Binding-site contacts:
Ligand atom C9 contacts residue MET159 of chain 1.B at 3.6 Å (hydrophobic).
Ligand atom C10 contacts residue MET159 of chain 1.B at 3.1 Å (hydrophobic).
Ligand atom C12 contacts residue ALA196 of chain 1.B at 4.0 Å (hydrophobic).
Ligand atom C9 contacts residue GLY93 of chain 1.B at 3.5 Å.
Ligand atom C16 contacts residue TYR146 of chain 1.B at 3.9 Å (hydrophobic).
Ligand atom C14 contacts residue NAD1 of chain 1.F at 3.6 Å.
Ligand atom C4 contacts residue NAD1 of chain 1.F at 3.7 Å.
Ligand atom C9 contacts residue NAD1 of chain 1.F at 3.5 Å.
Ligand atom C16 contacts residue ILE206 of chain 1.B at 3.7 Å (hydrophobic).
Ligand atom C3 contacts residue ALA197 of chain 1.B at 4.0 Å (hydrophobic).
Ligand atom C10 contacts residue PHE94 of chain 1.B at 3.2 Å (hydrophobic).
Ligand atom C8 contacts residue ALA196 of chain 1.B at 3.8 Å (hydrophobic).
Ligand atom C4 contacts residue ALA196 of chain 1.B at 4.2 Å (hydrophobic).
Ligand atom C9 contacts residue PHE94 of chain 1.B at 3.9 Å (hydrophobic).
Ligand atom O17 contacts residue NAD1 of chain 1.F at 3.0 Å (h-bond).
Ligand atom C14 contacts residue TYR146 of chain 1.B at 3.9 Å (hydrophobic).
Ligand atom O7 contacts residue ALA196 of chain 1.B at 3.7 Å.
Ligand atom C11 contacts residue ALA95 of chain 1.B at 4.1 Å (hydrophobic).
Ligand atom C16 contacts residue PHE203 of chain 1.B at 3.4 Å (hydrophobic).
Ligand atom C1 contacts residue NAD1 of chain 1.F at 3.5 Å.
Ligand atom C8 contacts residue NAD1 of chain 1.F at 3.8 Å.
Ligand atom C2 contacts residue NAD1 of chain 1.F at 3.4 Å.
Ligand atom C2 contacts residue TYR156 of chain 1.B at 4.3 Å (hydrophobic).
Ligand atom O17 contacts residue TYR156 of chain 1.B at 2.9 Å (h-bond).
Ligand atom C5 contacts residue NAD1 of chain 1.F at 3.2 Å.
Ligand atom C11 contacts residue PHE94 of chain 1.B at 4.1 Å (hydrophobic).
Ligand atom O7 contacts residue NAD1 of chain 1.F at 3.1 Å.
Ligand atom C15 contacts residue PHE203 of chain 1.B at 3.4 Å (hydrophobic).
Ligand atom C11 contacts residue MET159 of chain 1.B at 3.8 Å (hydrophobic).
Ligand atom C3 contacts residue NAD1 of chain 1.F at 3.4 Å.
Ligand atom O17 contacts residue LYS163 of chain 1.B at 3.6 Å.
Ligand atom C12 contacts residue ILE100 of chain 1.B at 4.3 Å (hydrophobic).
Ligand atom C4 contacts residue ALA197 of chain 1.B at 4.0 Å (hydrophobic).
Ligand atom C13 contacts residue ALA196 of chain 1.B at 3.8 Å (hydrophobic).
Ligand atom C6 contacts residue NAD1 of chain 1.F at 3.3 Å.
Ligand atom C6 contacts residue TYR156 of chain 1.B at 3.6 Å (hydrophobic).
Ligand atom C10 contacts residue GLY93 of chain 1.B at 3.3 Å.
Ligand atom C1 contacts residue TYR146 of chain 1.B at 4.0 Å (hydrophobic).
Ligand atom C1 contacts residue TYR156 of chain 1.B at 3.6 Å (hydrophobic).
Ligand atom C15 contacts residue ILE200 of chain 1.B at 4.1 Å (hydrophobic).

Sequence of chain 1.B:
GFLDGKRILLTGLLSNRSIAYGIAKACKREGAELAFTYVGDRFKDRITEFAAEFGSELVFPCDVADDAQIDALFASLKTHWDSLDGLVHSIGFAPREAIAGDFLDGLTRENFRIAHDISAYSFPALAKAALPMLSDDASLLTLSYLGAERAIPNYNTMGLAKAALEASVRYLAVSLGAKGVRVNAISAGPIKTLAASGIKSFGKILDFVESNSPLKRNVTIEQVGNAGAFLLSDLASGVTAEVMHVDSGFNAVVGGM

The protein below binds the small molecule below.
Small molecule (SMILES): CCCc1ccc(Oc2ccccc2)c(O)c1